Sequence of chain 1.A:
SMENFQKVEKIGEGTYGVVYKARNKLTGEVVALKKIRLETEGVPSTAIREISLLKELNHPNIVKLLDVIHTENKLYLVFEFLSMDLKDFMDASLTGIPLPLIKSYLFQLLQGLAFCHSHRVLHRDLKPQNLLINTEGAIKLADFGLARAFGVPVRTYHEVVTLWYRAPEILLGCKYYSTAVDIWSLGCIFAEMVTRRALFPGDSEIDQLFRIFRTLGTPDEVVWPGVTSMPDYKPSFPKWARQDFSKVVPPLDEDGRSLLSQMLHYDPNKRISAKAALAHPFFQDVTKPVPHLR

The protein below binds the small molecule below.
Small molecule (SMILES): O=C1N=C(NCc2cccs2)S/C1=C/c1ccc2ncccc2c1

Binding-site contacts:
Ligand atom C5 contacts residue LEU86 of chain 1.A at 3.9 Å (hydrophobic).
Ligand atom C6 contacts residue ALA34 of chain 1.A at 3.5 Å (hydrophobic).
Ligand atom N1 contacts residue LEU86 of chain 1.A at 2.9 Å (h-bond).
Ligand atom C9 contacts residue SER87 of chain 1.A at 3.8 Å.
Ligand atom C9 contacts residue MET88 of chain 1.A at 3.9 Å (hydrophobic).
Ligand atom N3 contacts residue ASP148 of chain 1.A at 2.6 Å (salt-bridge).
Ligand atom C18 contacts residue ASP148 of chain 1.A at 3.0 Å.
Ligand atom C18 contacts residue GLY16 of chain 1.A at 3.5 Å.
Ligand atom C22 contacts residue ASP89 of chain 1.A at 3.8 Å.
Ligand atom S2 contacts residue VAL21 of chain 1.A at 3.7 Å.
Ligand atom C5 contacts residue GLU84 of chain 1.A at 3.0 Å.
Ligand atom C1 contacts residue ALA34 of chain 1.A at 3.7 Å (hydrophobic).
Ligand atom N3 contacts residue GLY16 of chain 1.A at 3.8 Å.
Ligand atom C1 contacts residue LEU137 of chain 1.A at 3.6 Å (hydrophobic).
Ligand atom C23 contacts residue GLN134 of chain 1.A at 3.0 Å.
Ligand atom C6 contacts residue PHE83 of chain 1.A at 3.8 Å (hydrophobic).
Ligand atom C9 contacts residue PHE85 of chain 1.A at 3.4 Å (hydrophobic).
Ligand atom C5 contacts residue LEU137 of chain 1.A at 3.6 Å (hydrophobic).
Ligand atom C7 contacts residue ILE13 of chain 1.A at 3.5 Å (hydrophobic).
Ligand atom C4 contacts residue PHE85 of chain 1.A at 3.8 Å (hydrophobic).
Ligand atom S2 contacts residue GLY16 of chain 1.A at 3.7 Å.
Ligand atom C2 contacts residue LEU137 of chain 1.A at 3.7 Å (hydrophobic).
Ligand atom C6 contacts residue GLU84 of chain 1.A at 3.3 Å.
Ligand atom O1 contacts residue LEU137 of chain 1.A at 3.4 Å.
Ligand atom C5 contacts residue ALA34 of chain 1.A at 3.8 Å (hydrophobic).
Ligand atom C9 contacts residue LEU86 of chain 1.A at 3.4 Å (hydrophobic).
Ligand atom C15 contacts residue ASP148 of chain 1.A at 3.7 Å.
Ligand atom C3 contacts residue LEU137 of chain 1.A at 3.8 Å (hydrophobic).
Ligand atom N1 contacts residue PHE85 of chain 1.A at 3.5 Å.
Ligand atom C8 contacts residue PHE85 of chain 1.A at 3.8 Å (hydrophobic).
Ligand atom S1 contacts residue LYS36 of chain 1.A at 3.3 Å.
Ligand atom C4 contacts residue LEU137 of chain 1.A at 3.7 Å (hydrophobic).
Ligand atom C15 contacts residue VAL21 of chain 1.A at 3.9 Å (hydrophobic).
Ligand atom C7 contacts residue LEU137 of chain 1.A at 3.8 Å (hydrophobic).
Ligand atom C6 contacts residue LEU137 of chain 1.A at 3.5 Å (hydrophobic).
Ligand atom C18 contacts residue ASN135 of chain 1.A at 3.2 Å.
Ligand atom C4 contacts residue LEU86 of chain 1.A at 3.8 Å (hydrophobic).
Ligand atom C5 contacts residue PHE85 of chain 1.A at 3.8 Å (hydrophobic).
Ligand atom C19 contacts residue GLN134 of chain 1.A at 3.9 Å.
Ligand atom S2 contacts residue GLU15 of chain 1.A at 3.5 Å.